The protein below binds the small molecule below.
Small molecule (SMILES): CN1[C@@H]2CC[C@H]1CC(=O)C2

Sequence of chain 1.A:
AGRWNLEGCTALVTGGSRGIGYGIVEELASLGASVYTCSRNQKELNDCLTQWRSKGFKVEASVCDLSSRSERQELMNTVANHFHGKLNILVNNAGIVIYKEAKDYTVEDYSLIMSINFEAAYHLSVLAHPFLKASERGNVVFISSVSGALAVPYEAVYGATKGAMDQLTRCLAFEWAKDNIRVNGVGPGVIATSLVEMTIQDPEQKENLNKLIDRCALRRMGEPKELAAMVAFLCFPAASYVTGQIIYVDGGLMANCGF

Binding-site contacts:
Ligand atom C1 contacts residue LEU212 of chain 1.A at 3.6 Å (hydrophobic).
Ligand atom C4 contacts residue LEU195 of chain 1.A at 4.4 Å (hydrophobic).
Ligand atom C9 contacts residue TYR99 of chain 1.A at 4.2 Å (hydrophobic).
Ligand atom C9 contacts residue LEU212 of chain 1.A at 4.4 Å (hydrophobic).
Ligand atom C7 contacts residue VAL190 of chain 1.A at 3.9 Å (hydrophobic).
Ligand atom C3 contacts residue GLU155 of chain 1.A at 2.9 Å.
Ligand atom C2 contacts residue VAL146 of chain 1.A at 4.4 Å (hydrophobic).
Ligand atom C5 contacts residue GLU155 of chain 1.A at 3.8 Å.
Ligand atom O3 contacts residue GLU155 of chain 1.A at 3.2 Å (salt-bridge).
Ligand atom C9 contacts residue LEU209 of chain 1.A at 3.7 Å (hydrophobic).
Ligand atom O3 contacts residue SER145 of chain 1.A at 2.9 Å (h-bond).
Ligand atom C1 contacts residue GLY189 of chain 1.A at 4.3 Å.
Ligand atom C4 contacts residue GLU155 of chain 1.A at 3.4 Å.
Ligand atom C3 contacts residue SER147 of chain 1.A at 3.4 Å.
Ligand atom C6 contacts residue LEU195 of chain 1.A at 4.2 Å (hydrophobic).
Ligand atom C4 contacts residue TYR158 of chain 1.A at 4.3 Å (hydrophobic).
Ligand atom C3 contacts residue SER145 of chain 1.A at 4.0 Å.
Ligand atom C2 contacts residue LEU212 of chain 1.A at 4.4 Å (hydrophobic).
Ligand atom C5 contacts residue LEU195 of chain 1.A at 4.2 Å (hydrophobic).
Ligand atom O3 contacts residue SER147 of chain 1.A at 2.9 Å (h-bond).
Ligand atom N8 contacts residue GLU155 of chain 1.A at 3.1 Å (salt-bridge).
Ligand atom C2 contacts residue GLU155 of chain 1.A at 3.1 Å.
Ligand atom C7 contacts residue LEU209 of chain 1.A at 4.4 Å (hydrophobic).
Ligand atom C3 contacts residue NDP1 of chain 1.C at 3.9 Å.
Ligand atom C7 contacts residue GLY189 of chain 1.A at 3.5 Å.
Ligand atom C9 contacts residue THR199 of chain 1.A at 4.3 Å.
Ligand atom C7 contacts residue NDP1 of chain 1.C at 3.7 Å.
Ligand atom C1 contacts residue GLU155 of chain 1.A at 4.0 Å.
Ligand atom C5 contacts residue TYR99 of chain 1.A at 3.5 Å (hydrophobic).
Ligand atom C2 contacts residue GLY189 of chain 1.A at 4.1 Å.
Ligand atom C2 contacts residue SER147 of chain 1.A at 3.4 Å.
Ligand atom N8 contacts residue TYR99 of chain 1.A at 4.2 Å.
Ligand atom C7 contacts residue LEU212 of chain 1.A at 4.3 Å (hydrophobic).
Ligand atom C3 contacts residue TYR158 of chain 1.A at 4.1 Å (hydrophobic).
Ligand atom O3 contacts residue NDP1 of chain 1.C at 3.3 Å.
Ligand atom C6 contacts residue NDP1 of chain 1.C at 3.4 Å.
Ligand atom C6 contacts residue VAL196 of chain 1.A at 4.0 Å (hydrophobic).
Ligand atom C4 contacts residue TYR99 of chain 1.A at 4.0 Å (hydrophobic).
Ligand atom O3 contacts residue TYR158 of chain 1.A at 3.2 Å.
Ligand atom C9 contacts residue GLU155 of chain 1.A at 3.8 Å.